Binding-site contacts:
Ligand atom C18 contacts residue ILE372 of chain 1.A at 4.2 Å (hydrophobic).
Ligand atom C11 contacts residue CYS375 of chain 1.A at 4.2 Å (hydrophobic).
Ligand atom C24 contacts residue LEU212 of chain 1.A at 4.5 Å (hydrophobic).
Ligand atom C12 contacts residue OLC1 of chain 1.G at 3.8 Å.
Ligand atom C2 contacts residue CYS380 of chain 1.A at 4.4 Å (hydrophobic).
Ligand atom C8 contacts residue PHE376 of chain 1.A at 4.2 Å (hydrophobic).
Ligand atom C5 contacts residue PHE376 of chain 1.A at 3.9 Å (hydrophobic).
Ligand atom C4 contacts residue PHE376 of chain 1.A at 4.0 Å (hydrophobic).
Ligand atom C23 contacts residue PHE207 of chain 1.A at 4.3 Å (hydrophobic).
Ligand atom C11 contacts residue PHE379 of chain 1.A at 4.1 Å (hydrophobic).
Ligand atom C19 contacts residue PHE376 of chain 1.A at 3.8 Å (hydrophobic).
Ligand atom C1 contacts residue OLC1 of chain 1.G at 4.0 Å.
Ligand atom C3 contacts residue CYS380 of chain 1.A at 4.5 Å (hydrophobic).
Ligand atom C26 contacts residue LEU368 of chain 1.A at 3.7 Å (hydrophobic).
Ligand atom O1 contacts residue PHE379 of chain 1.A at 4.5 Å.
Ligand atom C21 contacts residue OLC1 of chain 1.G at 3.9 Å.
Ligand atom C26 contacts residue LEU212 of chain 1.A at 3.8 Å (hydrophobic).
Ligand atom C1 contacts residue PHE379 of chain 1.A at 3.7 Å (hydrophobic).
Ligand atom O1 contacts residue CYS380 of chain 1.A at 3.7 Å.
Ligand atom C21 contacts residue PHE208 of chain 1.A at 4.2 Å (hydrophobic).
Ligand atom C23 contacts residue LEU212 of chain 1.A at 4.4 Å (hydrophobic).
Ligand atom C21 contacts residue PHE207 of chain 1.A at 4.0 Å (hydrophobic).
Ligand atom C18 contacts residue CYS375 of chain 1.A at 3.8 Å (hydrophobic).
Ligand atom C25 contacts residue LEU212 of chain 1.A at 4.5 Å (hydrophobic).
Ligand atom C19 contacts residue CYS375 of chain 1.A at 3.9 Å (hydrophobic).
Ligand atom C6 contacts residue PHE376 of chain 1.A at 3.7 Å (hydrophobic).
Ligand atom C11 contacts residue OLC1 of chain 1.G at 4.2 Å.
Ligand atom C19 contacts residue PHE379 of chain 1.A at 4.2 Å (hydrophobic).
Ligand atom C7 contacts residue PHE376 of chain 1.A at 4.0 Å (hydrophobic).
Ligand atom C2 contacts residue PHE379 of chain 1.A at 3.5 Å (hydrophobic).
Ligand atom C2 contacts residue OLC1 of chain 1.G at 4.1 Å.

A small-molecule ligand and the protein it binds are described below.
Small molecule (SMILES): CC(C)CCC[C@@H](C)[C@H]1CC[C@H]2[C@@H]3CC=C4C[C@@H](O)CC[C@]4(C)[C@H]3CC[C@]12C

Sequence of chain 1.A:
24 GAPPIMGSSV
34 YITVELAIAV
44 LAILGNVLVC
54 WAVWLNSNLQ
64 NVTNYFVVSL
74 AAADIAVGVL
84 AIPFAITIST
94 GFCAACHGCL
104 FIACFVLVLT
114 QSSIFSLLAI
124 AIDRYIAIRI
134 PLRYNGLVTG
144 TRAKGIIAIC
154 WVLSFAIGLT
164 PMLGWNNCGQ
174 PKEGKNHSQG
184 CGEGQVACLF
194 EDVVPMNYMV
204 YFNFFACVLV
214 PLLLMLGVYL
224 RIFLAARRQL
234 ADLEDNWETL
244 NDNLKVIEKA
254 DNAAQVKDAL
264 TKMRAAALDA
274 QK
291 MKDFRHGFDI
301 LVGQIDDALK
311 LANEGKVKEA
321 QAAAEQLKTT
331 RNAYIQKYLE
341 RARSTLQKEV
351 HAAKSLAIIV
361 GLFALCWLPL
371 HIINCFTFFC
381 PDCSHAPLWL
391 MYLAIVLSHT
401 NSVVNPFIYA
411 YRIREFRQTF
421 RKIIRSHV